A protein and the small-molecule ligand that binds it are described below.
Small molecule (SMILES): CC(=O)N[C@@H]1[C@@H](O)[C@H](O)[C@@H](CO)O[C@H]1O

Sequence of chain 3.A:
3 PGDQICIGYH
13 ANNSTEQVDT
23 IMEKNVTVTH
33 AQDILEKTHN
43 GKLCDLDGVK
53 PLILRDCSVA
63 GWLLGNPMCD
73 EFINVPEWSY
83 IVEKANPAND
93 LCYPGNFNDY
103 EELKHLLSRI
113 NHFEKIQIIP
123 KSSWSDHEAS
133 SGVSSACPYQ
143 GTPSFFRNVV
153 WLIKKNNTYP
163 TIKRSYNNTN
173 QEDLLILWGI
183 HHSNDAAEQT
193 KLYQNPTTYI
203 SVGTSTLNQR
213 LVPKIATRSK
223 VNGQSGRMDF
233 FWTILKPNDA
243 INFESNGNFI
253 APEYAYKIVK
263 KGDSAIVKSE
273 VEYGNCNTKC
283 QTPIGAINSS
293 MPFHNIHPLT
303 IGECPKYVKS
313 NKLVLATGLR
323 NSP

Binding-site contacts:
Ligand atom C4 contacts residue ASN240 of chain 3.A at 3.8 Å.
Ligand atom O5 contacts residue ASN240 of chain 3.A at 3.2 Å (h-bond).
Ligand atom O5 contacts residue ASN169 of chain 3.A at 2.3 Å (h-bond).
Ligand atom O6 contacts residue SER221 of chain 2.A at 3.9 Å.
Ligand atom N2 contacts residue ASN169 of chain 3.A at 3.3 Å (h-bond).
Ligand atom C3 contacts residue ASN169 of chain 3.A at 4.0 Å.
Ligand atom C2 contacts residue ASN169 of chain 3.A at 2.9 Å.
Ligand atom C6 contacts residue ASN240 of chain 3.A at 3.4 Å.
Ligand atom C6 contacts residue ALA242 of chain 3.A at 4.2 Å (hydrophobic).
Ligand atom C1 contacts residue ASN240 of chain 3.A at 4.3 Å.
Ligand atom C5 contacts residue ASN240 of chain 3.A at 3.7 Å.
Ligand atom C4 contacts residue ASN169 of chain 3.A at 4.3 Å.
Ligand atom O6 contacts residue ASN169 of chain 3.A at 4.3 Å.
Ligand atom O6 contacts residue ALA242 of chain 3.A at 3.7 Å.
Ligand atom C1 contacts residue ASN169 of chain 3.A at 1.5 Å.
Ligand atom C5 contacts residue ASN169 of chain 3.A at 3.3 Å.
Ligand atom C6 contacts residue ASN169 of chain 3.A at 4.2 Å.

Sequence of chain 2.A:
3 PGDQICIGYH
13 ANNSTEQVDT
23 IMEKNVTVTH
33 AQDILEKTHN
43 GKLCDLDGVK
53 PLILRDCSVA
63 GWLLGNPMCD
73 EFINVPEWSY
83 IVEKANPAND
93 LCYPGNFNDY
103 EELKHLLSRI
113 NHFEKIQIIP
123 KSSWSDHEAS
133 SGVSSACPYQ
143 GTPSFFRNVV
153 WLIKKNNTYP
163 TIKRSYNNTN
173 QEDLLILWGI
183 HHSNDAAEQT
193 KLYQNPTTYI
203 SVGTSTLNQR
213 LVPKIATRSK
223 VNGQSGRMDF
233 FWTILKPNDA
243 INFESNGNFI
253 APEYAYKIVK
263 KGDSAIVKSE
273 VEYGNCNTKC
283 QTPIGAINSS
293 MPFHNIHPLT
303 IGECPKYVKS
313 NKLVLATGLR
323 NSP